Sequence of chain 1.B:
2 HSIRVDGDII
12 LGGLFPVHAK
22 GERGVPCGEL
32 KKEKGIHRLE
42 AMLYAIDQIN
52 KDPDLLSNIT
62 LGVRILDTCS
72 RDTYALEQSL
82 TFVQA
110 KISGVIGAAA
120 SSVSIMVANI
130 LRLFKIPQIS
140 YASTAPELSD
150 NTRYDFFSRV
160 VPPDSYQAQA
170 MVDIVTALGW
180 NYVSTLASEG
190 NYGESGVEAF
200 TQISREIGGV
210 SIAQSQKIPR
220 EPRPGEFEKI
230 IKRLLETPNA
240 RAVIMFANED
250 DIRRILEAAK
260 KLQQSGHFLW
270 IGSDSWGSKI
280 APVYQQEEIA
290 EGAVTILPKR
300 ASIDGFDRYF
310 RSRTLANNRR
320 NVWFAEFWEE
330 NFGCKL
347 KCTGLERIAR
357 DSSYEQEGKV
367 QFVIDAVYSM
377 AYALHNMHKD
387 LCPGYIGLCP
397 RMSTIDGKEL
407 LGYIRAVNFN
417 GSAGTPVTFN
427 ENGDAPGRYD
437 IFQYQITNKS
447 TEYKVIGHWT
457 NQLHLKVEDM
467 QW

Binding-site contacts:
Ligand atom C2 contacts residue ASN59 of chain 1.B at 2.4 Å.
Ligand atom O7 contacts residue ASN59 of chain 1.B at 3.9 Å.
Ligand atom C7 contacts residue ASN59 of chain 1.B at 3.6 Å.
Ligand atom C3 contacts residue ASN59 of chain 1.B at 3.8 Å.
Ligand atom C7 contacts residue ILE392 of chain 1.B at 4.5 Å (hydrophobic).
Ligand atom C5 contacts residue ASN59 of chain 1.B at 3.7 Å.
Ligand atom N2 contacts residue ASN59 of chain 1.B at 2.9 Å (h-bond).
Ligand atom C4 contacts residue ASN59 of chain 1.B at 4.2 Å.
Ligand atom O5 contacts residue ASN59 of chain 1.B at 2.4 Å (h-bond).
Ligand atom C1 contacts residue ASN59 of chain 1.B at 1.4 Å.
Ligand atom O7 contacts residue ILE392 of chain 1.B at 4.0 Å.

The protein below binds the small molecule below.
Small molecule (SMILES): CC(=O)N[C@@H]1[C@@H](O)[C@H](O)[C@@H](CO)O[C@H]1O